Binding-site contacts:
Ligand atom C02 contacts residue PHE111 of chain 1.A at 3.8 Å (hydrophobic).
Ligand atom F2 contacts residue LEU59 of chain 1.A at 3.9 Å.
Ligand atom C24 contacts residue ILE245 of chain 1.A at 3.5 Å (hydrophobic).
Ligand atom O03 contacts residue THR224 of chain 1.A at 3.7 Å.
Ligand atom F2 contacts residue ILE245 of chain 1.A at 3.5 Å.
Ligand atom C12 contacts residue ASN52 of chain 1.A at 3.8 Å.
Ligand atom C25 contacts residue GLN85 of chain 1.A at 3.3 Å.
Ligand atom C20 contacts residue THR224 of chain 1.A at 3.6 Å.
Ligand atom O01 contacts residue THR224 of chain 1.A at 3.1 Å (h-bond).
Ligand atom C16 contacts residue PHE223 of chain 1.A at 3.8 Å (hydrophobic).
Ligand atom C14 contacts residue LEU51 of chain 1.A at 3.4 Å (hydrophobic).
Ligand atom C24 contacts residue TRP88 of chain 1.A at 3.5 Å (hydrophobic).
Ligand atom C01 contacts residue LEU54 of chain 1.A at 3.8 Å (hydrophobic).
Ligand atom C21 contacts residue TRP88 of chain 1.A at 3.4 Å (hydrophobic).
Ligand atom C16 contacts residue THR224 of chain 1.A at 3.9 Å.
Ligand atom C13 contacts residue LEU51 of chain 1.A at 3.4 Å (hydrophobic).
Ligand atom C18 contacts residue TRP88 of chain 1.A at 3.5 Å (hydrophobic).
Ligand atom O02 contacts residue ARG99 of chain 1.A at 2.9 Å (salt-bridge).
Ligand atom C26 contacts residue VAL250 of chain 1.A at 3.9 Å (hydrophobic).
Ligand atom O02 contacts residue MET96 of chain 1.A at 3.4 Å.
Ligand atom C23 contacts residue TRP88 of chain 1.A at 3.4 Å (hydrophobic).
Ligand atom O03 contacts residue TRP88 of chain 1.A at 3.5 Å.
Ligand atom C04 contacts residue PHE111 of chain 1.A at 3.8 Å (hydrophobic).
Ligand atom C27 contacts residue MET89 of chain 1.A at 3.8 Å (hydrophobic).
Ligand atom C25 contacts residue TRP88 of chain 1.A at 3.8 Å (hydrophobic).
Ligand atom C25 contacts residue ILE245 of chain 1.A at 3.7 Å (hydrophobic).
Ligand atom C13 contacts residue ASN52 of chain 1.A at 3.4 Å.
Ligand atom C27 contacts residue TRP88 of chain 1.A at 3.8 Å (hydrophobic).
Ligand atom O03 contacts residue MET89 of chain 1.A at 3.6 Å.
Ligand atom C18 contacts residue MET92 of chain 1.A at 3.8 Å (hydrophobic).
Ligand atom F1 contacts residue VAL250 of chain 1.A at 3.3 Å.
Ligand atom C19 contacts residue THR224 of chain 1.A at 3.5 Å.
Ligand atom O01 contacts residue PHE238 of chain 1.A at 3.3 Å.
Ligand atom O02 contacts residue PHE111 of chain 1.A at 3.5 Å.
Ligand atom C17 contacts residue ASN52 of chain 1.A at 3.3 Å.
Ligand atom C19 contacts residue MET89 of chain 1.A at 4.0 Å (hydrophobic).
Ligand atom C03 contacts residue PHE111 of chain 1.A at 3.7 Å (hydrophobic).
Ligand atom C22 contacts residue TRP88 of chain 1.A at 3.4 Å (hydrophobic).
Ligand atom O01 contacts residue ASN52 of chain 1.A at 2.7 Å (h-bond).
Ligand atom F1 contacts residue HIS221 of chain 1.A at 3.2 Å.

A small-molecule ligand and the protein it binds are described below.
Small molecule (SMILES): C[C@]12CCC(=O)C[C@@H]1CC[C@@H]1[C@@H]2CC[C@]2(CCOCc3cc(F)cc(F)c3)[C@@H](O)CC[C@@H]12

Sequence of chain 1.A:
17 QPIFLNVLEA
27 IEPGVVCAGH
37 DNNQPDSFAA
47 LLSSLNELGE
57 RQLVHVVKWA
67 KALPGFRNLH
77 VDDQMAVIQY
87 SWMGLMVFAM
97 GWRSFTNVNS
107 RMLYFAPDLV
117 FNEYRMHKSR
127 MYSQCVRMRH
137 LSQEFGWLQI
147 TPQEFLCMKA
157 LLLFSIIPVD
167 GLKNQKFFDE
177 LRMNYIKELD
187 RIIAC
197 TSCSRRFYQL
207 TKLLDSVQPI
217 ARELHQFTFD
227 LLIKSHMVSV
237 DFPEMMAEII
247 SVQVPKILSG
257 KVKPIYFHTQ